Binding-site contacts:
Ligand atom O contacts residue HIS517 of chain 1.B at 3.6 Å.
Ligand atom C contacts residue SER543 of chain 1.B at 4.0 Å.
Ligand atom C contacts residue THR545 of chain 1.B at 3.9 Å.
Ligand atom CA contacts residue SER721 of chain 1.B at 4.4 Å.
Ligand atom N contacts residue THR545 of chain 1.B at 3.4 Å.
Ligand atom CA contacts residue THR545 of chain 1.B at 3.7 Å.
Ligand atom CA contacts residue SER543 of chain 1.B at 4.2 Å.
Ligand atom C contacts residue ARG550 of chain 1.B at 3.9 Å.
Ligand atom CG contacts residue TYR762 of chain 1.B at 3.6 Å (hydrophobic).
Ligand atom OXT contacts residue SER721 of chain 1.B at 3.4 Å (h-bond).
Ligand atom OXT contacts residue THR545 of chain 1.B at 4.4 Å.
Ligand atom OE2 contacts residue THR722 of chain 1.B at 2.8 Å (h-bond).
Ligand atom CD contacts residue THR722 of chain 1.B at 3.2 Å.
Ligand atom OE1 contacts residue THR722 of chain 1.B at 2.9 Å (h-bond).
Ligand atom CA contacts residue HIS517 of chain 1.B at 4.3 Å.
Ligand atom OE2 contacts residue TYR762 of chain 1.B at 3.6 Å.
Ligand atom OE1 contacts residue GLY720 of chain 1.B at 3.9 Å.
Ligand atom CD contacts residue SER721 of chain 1.B at 4.4 Å.
Ligand atom OXT contacts residue GLY720 of chain 1.B at 4.2 Å.
Ligand atom OXT contacts residue ARG550 of chain 1.B at 3.1 Å (salt-bridge).
Ligand atom N contacts residue SER543 of chain 1.B at 3.2 Å (h-bond).
Ligand atom CD contacts residue ASP763 of chain 1.B at 4.3 Å.
Ligand atom OE1 contacts residue TYR762 of chain 1.B at 4.4 Å.
Ligand atom O contacts residue LEU544 of chain 1.B at 3.8 Å.
Ligand atom O contacts residue THR545 of chain 1.B at 3.4 Å (h-bond).
Ligand atom C contacts residue SER721 of chain 1.B at 4.0 Å.
Ligand atom OE1 contacts residue SER721 of chain 1.B at 3.3 Å (h-bond).
Ligand atom N contacts residue ASP763 of chain 1.B at 4.5 Å.
Ligand atom CD contacts residue TYR762 of chain 1.B at 3.7 Å (hydrophobic).
Ligand atom CB contacts residue HIS517 of chain 1.B at 3.6 Å.
Ligand atom OXT contacts residue HIS517 of chain 1.B at 3.6 Å.
Ligand atom OE2 contacts residue ASP763 of chain 1.B at 3.2 Å (salt-bridge).
Ligand atom O contacts residue SER543 of chain 1.B at 3.2 Å (h-bond).
Ligand atom N contacts residue TYR793 of chain 1.B at 4.3 Å.
Ligand atom N contacts residue HIS517 of chain 1.B at 4.2 Å.
Ligand atom C contacts residue HIS517 of chain 1.B at 3.8 Å.
Ligand atom O contacts residue ARG550 of chain 1.B at 3.4 Å (salt-bridge).
Ligand atom CB contacts residue SER721 of chain 1.B at 4.3 Å.

This small molecule binds to this protein.
Small molecule (SMILES): N[C@@H](CCC(=O)O)C(=O)O

Sequence of chain 1.B:
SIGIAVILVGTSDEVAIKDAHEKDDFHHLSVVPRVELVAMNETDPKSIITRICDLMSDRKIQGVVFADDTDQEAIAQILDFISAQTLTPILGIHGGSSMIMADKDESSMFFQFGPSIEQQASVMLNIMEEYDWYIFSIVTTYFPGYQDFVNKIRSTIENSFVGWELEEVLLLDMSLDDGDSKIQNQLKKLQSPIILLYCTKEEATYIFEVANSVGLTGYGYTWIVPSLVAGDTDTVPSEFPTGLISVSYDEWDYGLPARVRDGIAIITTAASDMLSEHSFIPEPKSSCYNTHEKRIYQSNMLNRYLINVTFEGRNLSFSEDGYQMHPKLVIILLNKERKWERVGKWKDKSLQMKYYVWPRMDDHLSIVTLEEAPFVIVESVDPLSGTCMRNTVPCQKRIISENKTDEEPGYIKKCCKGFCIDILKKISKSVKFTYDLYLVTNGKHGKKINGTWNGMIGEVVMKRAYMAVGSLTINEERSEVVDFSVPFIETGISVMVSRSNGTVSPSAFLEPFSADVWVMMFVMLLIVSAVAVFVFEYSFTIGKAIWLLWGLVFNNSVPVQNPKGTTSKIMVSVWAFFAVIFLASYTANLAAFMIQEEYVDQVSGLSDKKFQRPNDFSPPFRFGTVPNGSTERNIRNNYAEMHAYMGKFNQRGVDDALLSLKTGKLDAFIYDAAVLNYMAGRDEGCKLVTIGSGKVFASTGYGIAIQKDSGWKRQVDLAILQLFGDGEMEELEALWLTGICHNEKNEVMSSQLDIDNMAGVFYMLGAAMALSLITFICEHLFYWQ